Sequence of chain 1.C:
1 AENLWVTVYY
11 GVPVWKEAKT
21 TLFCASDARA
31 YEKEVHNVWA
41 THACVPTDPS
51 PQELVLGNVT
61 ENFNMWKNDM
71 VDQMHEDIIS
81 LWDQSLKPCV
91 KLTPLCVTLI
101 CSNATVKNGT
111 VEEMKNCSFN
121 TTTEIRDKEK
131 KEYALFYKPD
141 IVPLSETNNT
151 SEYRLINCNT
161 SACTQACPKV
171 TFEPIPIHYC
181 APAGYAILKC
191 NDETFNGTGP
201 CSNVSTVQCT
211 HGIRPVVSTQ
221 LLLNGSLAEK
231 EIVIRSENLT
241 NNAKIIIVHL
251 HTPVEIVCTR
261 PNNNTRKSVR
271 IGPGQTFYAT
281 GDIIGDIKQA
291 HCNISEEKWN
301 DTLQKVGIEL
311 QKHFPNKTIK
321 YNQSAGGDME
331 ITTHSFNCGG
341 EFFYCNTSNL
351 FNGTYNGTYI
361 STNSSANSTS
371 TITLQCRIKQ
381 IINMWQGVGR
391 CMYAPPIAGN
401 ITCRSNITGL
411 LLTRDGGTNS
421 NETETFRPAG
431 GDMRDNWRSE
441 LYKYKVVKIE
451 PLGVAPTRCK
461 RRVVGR

A protein and the small-molecule ligand that binds it are described below.
Small molecule (SMILES): CC(=O)N[C@@H]1[C@@H](O)[C@H](O)[C@@H](CO)O[C@H]1O

Binding-site contacts:
Ligand atom O7 contacts residue NAG1 of chain 1.X at 3.3 Å (h-bond).
Ligand atom C1 contacts residue PRO253 of chain 1.C at 4.4 Å (hydrophobic).
Ligand atom C8 contacts residue ARG404 of chain 1.C at 4.0 Å.
Ligand atom C5 contacts residue ASN406 of chain 1.C at 3.7 Å.
Ligand atom N2 contacts residue ASN406 of chain 1.C at 3.0 Å (h-bond).
Ligand atom C2 contacts residue ASN406 of chain 1.C at 2.5 Å.
Ligand atom O5 contacts residue PRO253 of chain 1.C at 3.6 Å.
Ligand atom C3 contacts residue ASN406 of chain 1.C at 3.8 Å.
Ligand atom C8 contacts residue NAG1 of chain 1.X at 3.2 Å.
Ligand atom C4 contacts residue ASN406 of chain 1.C at 4.2 Å.
Ligand atom C6 contacts residue PRO253 of chain 1.C at 4.3 Å (hydrophobic).
Ligand atom C7 contacts residue NAG1 of chain 1.X at 3.7 Å.
Ligand atom O5 contacts residue ASN406 of chain 1.C at 2.3 Å (h-bond).
Ligand atom O7 contacts residue ASN406 of chain 1.C at 3.7 Å.
Ligand atom C7 contacts residue ASN406 of chain 1.C at 3.6 Å.
Ligand atom O6 contacts residue LEU227 of chain 1.C at 4.2 Å.
Ligand atom C5 contacts residue PRO253 of chain 1.C at 4.3 Å (hydrophobic).
Ligand atom C1 contacts residue ASN406 of chain 1.C at 1.4 Å.